The small molecule below binds the protein below.
Small molecule (SMILES): NC(N)=NCCCC(=O)C(=O)O

Sequence of chain 1.A:
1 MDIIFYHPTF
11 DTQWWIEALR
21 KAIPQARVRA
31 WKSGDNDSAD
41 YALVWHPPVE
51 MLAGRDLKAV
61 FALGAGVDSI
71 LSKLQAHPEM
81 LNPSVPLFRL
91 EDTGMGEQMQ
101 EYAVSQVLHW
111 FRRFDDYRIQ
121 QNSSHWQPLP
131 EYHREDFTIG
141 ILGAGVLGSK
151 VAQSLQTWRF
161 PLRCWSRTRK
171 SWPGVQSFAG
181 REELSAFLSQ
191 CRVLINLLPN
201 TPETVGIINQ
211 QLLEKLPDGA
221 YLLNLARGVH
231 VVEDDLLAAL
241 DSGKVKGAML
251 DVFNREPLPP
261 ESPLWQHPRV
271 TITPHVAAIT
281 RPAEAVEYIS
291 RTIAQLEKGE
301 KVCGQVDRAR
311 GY

Binding-site contacts:
Ligand atom C07 contacts residue ILE279 of chain 1.A at 3.9 Å (hydrophobic).
Ligand atom N11 contacts residue GOL1 of chain 1.D at 4.2 Å.
Ligand atom O12 contacts residue PRO282 of chain 1.A at 3.4 Å.
Ligand atom C01 contacts residue GOL1 of chain 1.D at 3.7 Å.
Ligand atom O03 contacts residue THR9 of chain 1.A at 4.3 Å.
Ligand atom O03 contacts residue PHE10 of chain 1.A at 3.4 Å.
Ligand atom O04 contacts residue GOL1 of chain 1.D at 3.2 Å (h-bond).
Ligand atom C01 contacts residue TRP15 of chain 1.A at 4.0 Å (hydrophobic).
Ligand atom C06 contacts residue PHE10 of chain 1.A at 3.8 Å (hydrophobic).
Ligand atom O04 contacts residue ASP11 of chain 1.A at 3.0 Å (salt-bridge).
Ligand atom C02 contacts residue TRP15 of chain 1.A at 3.9 Å (hydrophobic).
Ligand atom O04 contacts residue PHE10 of chain 1.A at 3.9 Å.
Ligand atom C05 contacts residue GOL1 of chain 1.D at 3.7 Å.
Ligand atom C02 contacts residue PHE10 of chain 1.A at 3.6 Å (hydrophobic).
Ligand atom C02 contacts residue GOL1 of chain 1.D at 3.7 Å.
Ligand atom C09 contacts residue GOL1 of chain 1.D at 4.1 Å.
Ligand atom N10 contacts residue PRO282 of chain 1.A at 3.8 Å.
Ligand atom N08 contacts residue ILE279 of chain 1.A at 3.9 Å.
Ligand atom C06 contacts residue THR280 of chain 1.A at 3.7 Å.
Ligand atom O03 contacts residue GOL1 of chain 1.D at 4.2 Å.
Ligand atom C01 contacts residue PRO282 of chain 1.A at 4.2 Å (hydrophobic).
Ligand atom C05 contacts residue PHE10 of chain 1.A at 3.7 Å (hydrophobic).
Ligand atom O12 contacts residue PHE10 of chain 1.A at 3.6 Å.
Ligand atom N10 contacts residue THR280 of chain 1.A at 3.5 Å (h-bond).
Ligand atom O12 contacts residue TRP15 of chain 1.A at 3.2 Å (h-bond).
Ligand atom N08 contacts residue GOL1 of chain 1.D at 4.2 Å.
Ligand atom C02 contacts residue ASP11 of chain 1.A at 3.5 Å.
Ligand atom C09 contacts residue THR280 of chain 1.A at 4.3 Å.
Ligand atom O12 contacts residue GOL1 of chain 1.D at 4.3 Å.
Ligand atom C01 contacts residue PHE10 of chain 1.A at 3.5 Å (hydrophobic).
Ligand atom O04 contacts residue TRP15 of chain 1.A at 3.3 Å (h-bond).
Ligand atom O03 contacts residue ASP11 of chain 1.A at 3.3 Å (salt-bridge).
Ligand atom N08 contacts residue THR280 of chain 1.A at 4.1 Å.
Ligand atom N10 contacts residue ILE279 of chain 1.A at 4.2 Å.
Ligand atom C07 contacts residue THR280 of chain 1.A at 3.1 Å.
Ligand atom C09 contacts residue ILE279 of chain 1.A at 4.0 Å (hydrophobic).